Sequence of chain 1.C:
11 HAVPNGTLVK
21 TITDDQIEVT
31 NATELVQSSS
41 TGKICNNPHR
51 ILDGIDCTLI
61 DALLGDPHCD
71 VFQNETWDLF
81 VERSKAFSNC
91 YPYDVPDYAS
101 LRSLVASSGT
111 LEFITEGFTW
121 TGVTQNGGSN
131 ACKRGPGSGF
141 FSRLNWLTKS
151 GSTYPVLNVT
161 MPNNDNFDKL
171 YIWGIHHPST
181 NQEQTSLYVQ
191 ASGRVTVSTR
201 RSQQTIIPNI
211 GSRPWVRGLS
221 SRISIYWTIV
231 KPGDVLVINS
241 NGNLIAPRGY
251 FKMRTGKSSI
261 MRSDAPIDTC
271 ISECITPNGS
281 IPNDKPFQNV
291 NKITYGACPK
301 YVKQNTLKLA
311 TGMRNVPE

The protein below binds the small molecule below.
Small molecule (SMILES): CC(=O)N[C@@H]1[C@@H](O)[C@H](O)[C@@H](CO)O[C@H]1O

Binding-site contacts:
Ligand atom C1 contacts residue ASN31 of chain 1.C at 1.4 Å.
Ligand atom O5 contacts residue ALA32 of chain 1.C at 4.5 Å.
Ligand atom C3 contacts residue ASN31 of chain 1.C at 3.8 Å.
Ligand atom C6 contacts residue THR33 of chain 1.C at 4.1 Å.
Ligand atom C5 contacts residue ASN31 of chain 1.C at 3.7 Å.
Ligand atom O7 contacts residue ASN31 of chain 1.C at 4.3 Å.
Ligand atom N2 contacts residue ASN31 of chain 1.C at 2.9 Å (h-bond).
Ligand atom C7 contacts residue ASN31 of chain 1.C at 3.9 Å.
Ligand atom C2 contacts residue ASN31 of chain 1.C at 2.5 Å.
Ligand atom O6 contacts residue ALA32 of chain 1.C at 4.2 Å.
Ligand atom C1 contacts residue THR311 of chain 1.C at 4.2 Å.
Ligand atom O6 contacts residue THR311 of chain 1.C at 4.3 Å.
Ligand atom O5 contacts residue ASN31 of chain 1.C at 2.4 Å (h-bond).
Ligand atom O6 contacts residue THR33 of chain 1.C at 2.6 Å (h-bond).
Ligand atom O5 contacts residue THR311 of chain 1.C at 3.9 Å.
Ligand atom C4 contacts residue ASN31 of chain 1.C at 4.2 Å.